Binding-site contacts:
Ligand atom O6 contacts residue TRP396 of chain 1.E at 4.5 Å.
Ligand atom C6 contacts residue TRP396 of chain 1.E at 3.9 Å (hydrophobic).
Ligand atom C3 contacts residue ASN340 of chain 1.E at 3.9 Å.
Ligand atom C7 contacts residue ASN340 of chain 1.E at 3.4 Å.
Ligand atom O5 contacts residue ASN340 of chain 1.E at 2.5 Å (h-bond).
Ligand atom N2 contacts residue ASN340 of chain 1.E at 2.9 Å (h-bond).
Ligand atom O7 contacts residue ASN340 of chain 1.E at 3.5 Å (h-bond).
Ligand atom C5 contacts residue ASN340 of chain 1.E at 3.9 Å.
Ligand atom C2 contacts residue ASN340 of chain 1.E at 2.5 Å.
Ligand atom O5 contacts residue TRP396 of chain 1.E at 3.5 Å.
Ligand atom C4 contacts residue ASN340 of chain 1.E at 4.4 Å.
Ligand atom C1 contacts residue ASN340 of chain 1.E at 1.5 Å.
Ligand atom C8 contacts residue ASN340 of chain 1.E at 4.2 Å.
Ligand atom C1 contacts residue TRP396 of chain 1.E at 3.8 Å (hydrophobic).
Ligand atom C5 contacts residue TRP396 of chain 1.E at 3.9 Å (hydrophobic).
Ligand atom C8 contacts residue LYS336 of chain 1.E at 3.6 Å.

This protein binds this small molecule.
Small molecule (SMILES): CC(=O)N[C@@H]1[C@@H](O)[C@H](O)[C@@H](CO)O[C@H]1O

Sequence of chain 1.E:
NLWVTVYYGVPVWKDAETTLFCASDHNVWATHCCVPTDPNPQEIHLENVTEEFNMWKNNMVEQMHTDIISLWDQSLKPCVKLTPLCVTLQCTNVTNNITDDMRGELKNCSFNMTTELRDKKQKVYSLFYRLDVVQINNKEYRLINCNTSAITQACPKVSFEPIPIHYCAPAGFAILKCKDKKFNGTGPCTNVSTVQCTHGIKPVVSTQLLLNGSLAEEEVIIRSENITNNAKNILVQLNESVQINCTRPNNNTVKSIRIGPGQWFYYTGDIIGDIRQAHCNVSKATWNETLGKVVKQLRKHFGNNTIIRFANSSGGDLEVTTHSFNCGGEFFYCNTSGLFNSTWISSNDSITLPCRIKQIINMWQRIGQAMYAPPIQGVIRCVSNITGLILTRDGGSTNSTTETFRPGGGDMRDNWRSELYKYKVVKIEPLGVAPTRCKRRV